Sequence of chain 1.A:
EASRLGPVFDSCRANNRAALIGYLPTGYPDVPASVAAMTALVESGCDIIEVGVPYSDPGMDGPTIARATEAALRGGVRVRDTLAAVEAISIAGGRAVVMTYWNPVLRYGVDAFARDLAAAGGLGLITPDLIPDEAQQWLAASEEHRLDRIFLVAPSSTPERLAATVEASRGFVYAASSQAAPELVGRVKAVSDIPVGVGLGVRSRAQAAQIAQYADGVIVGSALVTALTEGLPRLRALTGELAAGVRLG

Binding-site contacts:
Ligand atom C5 contacts residue HIS294 of chain 1.B at 3.9 Å.
Ligand atom N2 contacts residue TYR108 of chain 1.A at 3.9 Å.
Ligand atom C14 contacts residue ASP64 of chain 1.A at 3.3 Å.
Ligand atom C6 contacts residue HIS294 of chain 1.B at 3.7 Å.
Ligand atom C9 contacts residue PRO208 of chain 1.B at 3.3 Å (hydrophobic).
Ligand atom C3 contacts residue PHE188 of chain 1.B at 3.4 Å (hydrophobic).
Ligand atom N1 contacts residue GLY66 of chain 1.A at 2.9 Å (h-bond).
Ligand atom C1 contacts residue ASN185 of chain 1.B at 3.7 Å.
Ligand atom F2 contacts residue VAL30 of chain 1.B at 3.5 Å.
Ligand atom F3 contacts residue HIS294 of chain 1.B at 3.1 Å.
Ligand atom C14 contacts residue ASN185 of chain 1.B at 3.4 Å.
Ligand atom F1 contacts residue ILE184 of chain 1.B at 3.1 Å.
Ligand atom C16 contacts residue HIS294 of chain 1.B at 3.8 Å.
Ligand atom N1 contacts residue ASP64 of chain 1.A at 3.1 Å (salt-bridge).
Ligand atom C10 contacts residue PRO208 of chain 1.B at 3.5 Å (hydrophobic).
Ligand atom N2 contacts residue ASP136 of chain 1.A at 3.1 Å.
Ligand atom CL1 contacts residue PHE202 of chain 1.B at 3.5 Å.
Ligand atom C7 contacts residue PRO208 of chain 1.B at 3.9 Å (hydrophobic).
Ligand atom C8 contacts residue PRO208 of chain 1.B at 3.6 Å (hydrophobic).
Ligand atom C10 contacts residue TYR200 of chain 1.B at 3.8 Å (hydrophobic).
Ligand atom C2 contacts residue PHE188 of chain 1.B at 3.9 Å (hydrophobic).
Ligand atom CL1 contacts residue PHE211 of chain 1.B at 3.3 Å.
Ligand atom C6 contacts residue ILE184 of chain 1.B at 3.8 Å (hydrophobic).
Ligand atom C1 contacts residue HIS294 of chain 1.B at 3.4 Å.
Ligand atom F2 contacts residue LEU34 of chain 1.B at 3.2 Å.
Ligand atom C17 contacts residue TYR108 of chain 1.A at 4.0 Å (hydrophobic).
Ligand atom C4 contacts residue PHE188 of chain 1.B at 3.3 Å (hydrophobic).
Ligand atom C16 contacts residue ASP64 of chain 1.A at 3.6 Å.
Ligand atom C11 contacts residue PHE202 of chain 1.B at 3.5 Å (hydrophobic).
Ligand atom C11 contacts residue TYR200 of chain 1.B at 3.8 Å (hydrophobic).
Ligand atom F1 contacts residue PHE202 of chain 1.B at 3.5 Å.
Ligand atom C17 contacts residue ASP136 of chain 1.A at 3.9 Å.
Ligand atom C5 contacts residue PHE188 of chain 1.B at 4.0 Å (hydrophobic).
Ligand atom C11 contacts residue PRO208 of chain 1.B at 3.9 Å (hydrophobic).
Ligand atom F2 contacts residue PHE188 of chain 1.B at 3.6 Å.
Ligand atom F2 contacts residue PRO208 of chain 1.B at 3.9 Å.
Ligand atom F1 contacts residue HIS294 of chain 1.B at 3.5 Å.
Ligand atom C7 contacts residue HIS294 of chain 1.B at 3.8 Å.
Ligand atom N2 contacts residue PRO31 of chain 1.B at 3.6 Å.
Ligand atom C12 contacts residue HIS294 of chain 1.B at 3.7 Å.

Sequence of chain 1.B:
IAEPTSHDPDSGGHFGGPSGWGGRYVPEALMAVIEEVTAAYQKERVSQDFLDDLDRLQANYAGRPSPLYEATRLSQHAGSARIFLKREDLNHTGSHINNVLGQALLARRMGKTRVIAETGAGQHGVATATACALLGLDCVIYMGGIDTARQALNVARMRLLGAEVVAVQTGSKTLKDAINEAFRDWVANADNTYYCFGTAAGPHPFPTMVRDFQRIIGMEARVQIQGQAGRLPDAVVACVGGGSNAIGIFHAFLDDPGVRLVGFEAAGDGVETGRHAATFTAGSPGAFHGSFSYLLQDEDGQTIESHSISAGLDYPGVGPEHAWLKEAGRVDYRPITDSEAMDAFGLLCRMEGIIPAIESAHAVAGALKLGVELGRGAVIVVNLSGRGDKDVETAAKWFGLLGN

A small-molecule ligand and the protein it binds are described below.
Small molecule (SMILES): N#C[C@@H]1N[C@@H](CF)[C@H]1c1ccc(-c2c(F)cc(Cl)cc2F)cc1